Binding-site contacts:
Ligand atom N2 contacts residue BRX1 of chain 1.CA at 0.3 Å (h-bond).
Ligand atom C2 contacts residue BRX1 of chain 1.CA at 0.2 Å.
Ligand atom C10 contacts residue BRX1 of chain 1.CA at 0.2 Å.
Ligand atom C3 contacts residue BRX1 of chain 1.CA at 0.1 Å.
Ligand atom CL1 contacts residue PRO50 of chain 1.D at 3.8 Å.
Ligand atom O5 contacts residue BRX1 of chain 1.CA at 0.3 Å (h-bond).
Ligand atom O2 contacts residue BRX1 of chain 1.CA at 0.5 Å (h-bond).
Ligand atom C9 contacts residue BRX1 of chain 1.CA at 0.1 Å.
Ligand atom C5 contacts residue BRX1 of chain 1.CA at 0.2 Å.
Ligand atom CL2 contacts residue ILE121 of chain 1.D at 3.9 Å.
Ligand atom O2 contacts residue PRO53 of chain 1.D at 3.8 Å.
Ligand atom C10 contacts residue PRO53 of chain 1.D at 3.8 Å (hydrophobic).
Ligand atom CL1 contacts residue ILE51 of chain 1.D at 4.0 Å.
Ligand atom O2 contacts residue PRO50 of chain 1.D at 3.7 Å.
Ligand atom CL1 contacts residue PRO53 of chain 1.D at 4.0 Å.
Ligand atom C1 contacts residue BRX1 of chain 1.CA at 0.2 Å.
Ligand atom CL2 contacts residue GLY123 of chain 1.D at 3.7 Å.
Ligand atom N9 contacts residue BRX1 of chain 1.CA at 0.2 Å (h-bond).
Ligand atom O9A contacts residue BRX1 of chain 1.CA at 0.3 Å (h-bond).
Ligand atom CL1 contacts residue GLY52 of chain 1.D at 3.2 Å.
Ligand atom C4 contacts residue BRX1 of chain 1.CA at 0.5 Å.
Ligand atom O4 contacts residue BRX1 of chain 1.CA at 0.7 Å (h-bond).
Ligand atom C11 contacts residue BRX1 of chain 1.CA at 0.2 Å.
Ligand atom C8 contacts residue BRX1 of chain 1.CA at 0.1 Å.
Ligand atom CL2 contacts residue TYR125 of chain 1.D at 4.0 Å.
Ligand atom CL1 contacts residue ILE124 of chain 1.D at 3.4 Å.
Ligand atom CL2 contacts residue BRX1 of chain 1.CA at 0.3 Å.
Ligand atom O4 contacts residue PRO50 of chain 1.D at 3.8 Å.
Ligand atom O2 contacts residue GLY52 of chain 1.D at 4.0 Å.
Ligand atom CL1 contacts residue TYR125 of chain 1.D at 3.8 Å.
Ligand atom CL2 contacts residue THR98 of chain 1.D at 4.0 Å.
Ligand atom CL2 contacts residue PRO53 of chain 1.D at 3.5 Å.
Ligand atom C6 contacts residue BRX1 of chain 1.CA at 0.1 Å.
Ligand atom C1 contacts residue TYR125 of chain 1.D at 3.6 Å (hydrophobic).
Ligand atom CL1 contacts residue BRX1 of chain 1.CA at 0.3 Å.
Ligand atom O9B contacts residue ILE121 of chain 1.D at 3.6 Å.
Ligand atom CL1 contacts residue GLY123 of chain 1.D at 3.8 Å.
Ligand atom C7 contacts residue BRX1 of chain 1.CA at 0.1 Å.
Ligand atom O9B contacts residue BRX1 of chain 1.CA at 0.3 Å (h-bond).
Ligand atom C2 contacts residue PRO50 of chain 1.D at 4.0 Å (hydrophobic).

Sequence of chain 1.D:
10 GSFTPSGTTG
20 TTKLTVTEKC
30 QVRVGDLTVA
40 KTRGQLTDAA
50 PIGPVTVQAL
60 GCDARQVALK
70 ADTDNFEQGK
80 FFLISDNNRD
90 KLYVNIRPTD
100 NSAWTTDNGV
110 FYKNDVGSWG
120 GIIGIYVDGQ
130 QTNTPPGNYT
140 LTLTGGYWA

A protein and the small-molecule ligand that binds it are described below.
Small molecule (SMILES): O=C(N[C@H](CO)[C@H](O)c1ccc([N+](=O)[O-])cc1)C(Cl)Cl